Sequence of chain 1.A:
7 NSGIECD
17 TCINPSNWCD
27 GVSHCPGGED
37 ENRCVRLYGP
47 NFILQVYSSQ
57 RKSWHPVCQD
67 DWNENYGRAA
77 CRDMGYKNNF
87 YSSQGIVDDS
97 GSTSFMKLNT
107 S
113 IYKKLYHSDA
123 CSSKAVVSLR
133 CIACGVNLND

Binding-site contacts:
Ligand atom C4 contacts residue ASN105 of chain 1.A at 4.1 Å.
Ligand atom C1 contacts residue SER107 of chain 1.A at 4.1 Å.
Ligand atom C3 contacts residue ASN105 of chain 1.A at 3.8 Å.
Ligand atom C5 contacts residue ASN105 of chain 1.A at 3.6 Å.
Ligand atom C1 contacts residue ASN105 of chain 1.A at 1.4 Å.
Ligand atom O7 contacts residue TYR118 of chain 1.A at 3.9 Å.
Ligand atom N2 contacts residue TYR118 of chain 1.A at 4.3 Å.
Ligand atom O7 contacts residue ASN105 of chain 1.A at 4.3 Å.
Ligand atom N2 contacts residue ASN105 of chain 1.A at 2.7 Å (h-bond).
Ligand atom O5 contacts residue ASN105 of chain 1.A at 2.4 Å (h-bond).
Ligand atom C8 contacts residue TYR118 of chain 1.A at 3.9 Å (hydrophobic).
Ligand atom C7 contacts residue ASN105 of chain 1.A at 3.8 Å.
Ligand atom C2 contacts residue ASN105 of chain 1.A at 2.5 Å.
Ligand atom O5 contacts residue SER107 of chain 1.A at 4.2 Å.
Ligand atom C7 contacts residue TYR118 of chain 1.A at 4.0 Å (hydrophobic).

This small molecule binds to this protein.
Small molecule (SMILES): CC(=O)N[C@@H]1[C@@H](O)[C@H](O)[C@@H](CO)O[C@H]1O